This small molecule binds to this protein.
Small molecule (SMILES): C[C@H](CC[C@@H]1OC1(C)C)[C@H]1CC[C@H]2[C@@H]3CC=C4C[C@@H](O)CC[C@]4(C)[C@H]3CC[C@]12C

Sequence of chain 1.A:
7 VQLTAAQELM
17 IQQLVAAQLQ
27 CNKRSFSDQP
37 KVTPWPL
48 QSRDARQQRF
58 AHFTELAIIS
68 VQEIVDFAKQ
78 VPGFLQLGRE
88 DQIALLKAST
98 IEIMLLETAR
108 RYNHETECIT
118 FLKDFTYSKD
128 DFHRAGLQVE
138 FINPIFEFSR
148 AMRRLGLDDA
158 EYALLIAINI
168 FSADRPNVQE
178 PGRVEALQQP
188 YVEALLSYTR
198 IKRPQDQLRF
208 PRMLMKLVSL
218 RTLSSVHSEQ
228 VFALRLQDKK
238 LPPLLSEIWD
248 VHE

Binding-site contacts:
Ligand atom C19 contacts residue ARG108 of chain 1.A at 3.5 Å.
Ligand atom C15 contacts residue GLU104 of chain 1.A at 3.7 Å.
Ligand atom C29 contacts residue LEU238 of chain 1.A at 4.1 Å (hydrophobic).
Ligand atom C19 contacts residue GLU104 of chain 1.A at 3.4 Å.
Ligand atom C8 contacts residue THR105 of chain 1.A at 3.0 Å.
Ligand atom C21 contacts residue PHE138 of chain 1.A at 4.1 Å (hydrophobic).
Ligand atom C28 contacts residue TRP246 of chain 1.A at 4.0 Å (hydrophobic).
Ligand atom C6 contacts residue PHE118 of chain 1.A at 3.9 Å (hydrophobic).
Ligand atom C8 contacts residue MET101 of chain 1.A at 3.9 Å (hydrophobic).
Ligand atom C25 contacts residue TRP246 of chain 1.A at 4.0 Å (hydrophobic).
Ligand atom C28 contacts residue THR61 of chain 1.A at 3.9 Å.
Ligand atom C18 contacts residue PHE32 of chain 1.A at 3.2 Å (hydrophobic).
Ligand atom C22 contacts residue PHE32 of chain 1.A at 3.6 Å (hydrophobic).
Ligand atom C6 contacts residue PHE60 of chain 1.A at 3.6 Å (hydrophobic).
Ligand atom C26 contacts residue TRP246 of chain 1.A at 4.0 Å (hydrophobic).
Ligand atom C1 contacts residue PHE118 of chain 1.A at 3.8 Å (hydrophobic).
Ligand atom C14 contacts residue PHE32 of chain 1.A at 4.1 Å (hydrophobic).
Ligand atom C16 contacts residue PHE118 of chain 1.A at 3.7 Å (hydrophobic).
Ligand atom C29 contacts residue LEU134 of chain 1.A at 4.0 Å (hydrophobic).
Ligand atom O24 contacts residue ASN28 of chain 1.A at 3.3 Å (h-bond).
Ligand atom C22 contacts residue GLU70 of chain 1.A at 3.3 Å.
Ligand atom C4 contacts residue LEU63 of chain 1.A at 3.8 Å (hydrophobic).
Ligand atom O24 contacts residue GLU70 of chain 1.A at 3.1 Å (salt-bridge).
Ligand atom C20 contacts residue PHE138 of chain 1.A at 4.1 Å (hydrophobic).
Ligand atom C13 contacts residue PHE60 of chain 1.A at 3.6 Å (hydrophobic).
Ligand atom C12 contacts residue PHE129 of chain 1.A at 3.9 Å (hydrophobic).
Ligand atom C22 contacts residue ARG108 of chain 1.A at 4.1 Å.
Ligand atom O27 contacts residue TRP246 of chain 1.A at 3.0 Å.
Ligand atom C15 contacts residue SER67 of chain 1.A at 3.5 Å.
Ligand atom C20 contacts residue LEU134 of chain 1.A at 4.1 Å (hydrophobic).
Ligand atom C11 contacts residue THR105 of chain 1.A at 3.6 Å.
Ligand atom C11 contacts residue MET101 of chain 1.A at 3.8 Å (hydrophobic).
Ligand atom C4 contacts residue PHE118 of chain 1.A at 3.7 Å (hydrophobic).
Ligand atom C29 contacts residue LEU231 of chain 1.A at 3.2 Å (hydrophobic).
Ligand atom O27 contacts residue HIS224 of chain 1.A at 3.5 Å (h-bond).
Ligand atom O24 contacts residue PHE32 of chain 1.A at 3.8 Å.
Ligand atom C12 contacts residue PHE118 of chain 1.A at 3.4 Å (hydrophobic).
Ligand atom C25 contacts residue HIS224 of chain 1.A at 4.0 Å.
Ligand atom C9 contacts residue PHE32 of chain 1.A at 3.8 Å (hydrophobic).
Ligand atom O24 contacts residue ARG108 of chain 1.A at 3.4 Å (salt-bridge).